Sequence of chain 17.C:
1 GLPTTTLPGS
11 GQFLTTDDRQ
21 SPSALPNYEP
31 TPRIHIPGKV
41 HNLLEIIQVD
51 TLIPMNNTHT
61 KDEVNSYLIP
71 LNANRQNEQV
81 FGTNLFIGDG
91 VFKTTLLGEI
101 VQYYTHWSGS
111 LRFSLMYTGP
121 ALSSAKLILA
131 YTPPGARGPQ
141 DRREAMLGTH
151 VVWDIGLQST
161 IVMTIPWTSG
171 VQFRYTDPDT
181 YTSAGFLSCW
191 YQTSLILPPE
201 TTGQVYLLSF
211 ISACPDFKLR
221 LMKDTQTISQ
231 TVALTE

Sequence of chain 17.A:
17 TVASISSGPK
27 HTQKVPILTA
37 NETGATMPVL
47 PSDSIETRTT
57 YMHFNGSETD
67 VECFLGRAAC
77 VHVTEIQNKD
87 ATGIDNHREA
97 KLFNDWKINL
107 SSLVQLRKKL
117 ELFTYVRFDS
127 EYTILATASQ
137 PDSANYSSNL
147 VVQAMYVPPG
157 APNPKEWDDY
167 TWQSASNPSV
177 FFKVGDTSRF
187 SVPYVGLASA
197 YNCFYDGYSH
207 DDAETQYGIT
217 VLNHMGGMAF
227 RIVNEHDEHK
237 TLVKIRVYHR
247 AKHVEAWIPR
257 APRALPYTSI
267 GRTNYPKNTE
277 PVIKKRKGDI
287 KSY

Binding-site contacts:
Ligand atom C4C contacts residue TYR152 of chain 17.A at 3.8 Å (hydrophobic).
Ligand atom CM1 contacts residue SER107 of chain 17.A at 3.9 Å.
Ligand atom C6C contacts residue MET221 of chain 17.A at 3.7 Å (hydrophobic).
Ligand atom C31 contacts residue VAL176 of chain 17.A at 3.3 Å (hydrophobic).
Ligand atom C5C contacts residue TYR128 of chain 17.A at 3.5 Å (hydrophobic).
Ligand atom C6C contacts residue VAL191 of chain 17.A at 3.2 Å (hydrophobic).
Ligand atom C5 contacts residue PHE186 of chain 17.A at 3.5 Å (hydrophobic).
Ligand atom O1 contacts residue VAL188 of chain 17.A at 3.8 Å.
Ligand atom O1 contacts residue TYR152 of chain 17.A at 3.9 Å.
Ligand atom C3C contacts residue VAL188 of chain 17.A at 3.3 Å (hydrophobic).
Ligand atom O1 contacts residue ALA24 of chain 17.C at 3.6 Å.
Ligand atom C3B contacts residue MET221 of chain 17.A at 3.8 Å (hydrophobic).
Ligand atom C5C contacts residue ILE104 of chain 17.A at 3.8 Å (hydrophobic).
Ligand atom C4 contacts residue MET224 of chain 17.A at 3.8 Å (hydrophobic).
Ligand atom N2 contacts residue ALA24 of chain 17.C at 3.4 Å.
Ligand atom C3 contacts residue PHE186 of chain 17.A at 3.8 Å (hydrophobic).
Ligand atom C7C contacts residue TYR197 of chain 17.A at 3.8 Å (hydrophobic).
Ligand atom C5B contacts residue LEU106 of chain 17.A at 3.5 Å (hydrophobic).
Ligand atom C2C contacts residue VAL188 of chain 17.A at 3.2 Å (hydrophobic).
Ligand atom C7C contacts residue TYR128 of chain 17.A at 3.6 Å (hydrophobic).
Ligand atom C1B contacts residue MET221 of chain 17.A at 3.8 Å (hydrophobic).
Ligand atom C5 contacts residue TYR152 of chain 17.A at 3.8 Å (hydrophobic).
Ligand atom C4A contacts residue ASN219 of chain 17.A at 3.5 Å.
Ligand atom C3 contacts residue PRO174 of chain 17.A at 3.8 Å (hydrophobic).
Ligand atom N2 contacts residue PHE186 of chain 17.A at 3.7 Å.
Ligand atom C6B contacts residue LEU106 of chain 17.A at 3.9 Å (hydrophobic).
Ligand atom N3A contacts residue ASN219 of chain 17.A at 3.0 Å (h-bond).
Ligand atom C31 contacts residue PRO174 of chain 17.A at 3.4 Å (hydrophobic).
Ligand atom C2B contacts residue MET221 of chain 17.A at 3.5 Å (hydrophobic).
Ligand atom O1 contacts residue PHE186 of chain 17.A at 3.5 Å.
Ligand atom O1B contacts residue TYR128 of chain 17.A at 3.9 Å.
Ligand atom C6B contacts residue TYR197 of chain 17.A at 3.6 Å (hydrophobic).
Ligand atom C31 contacts residue SER175 of chain 17.A at 3.6 Å.
Ligand atom C4 contacts residue TYR152 of chain 17.A at 3.9 Å (hydrophobic).
Ligand atom C3C contacts residue TYR128 of chain 17.A at 3.9 Å (hydrophobic).
Ligand atom C4 contacts residue PHE186 of chain 17.A at 3.6 Å (hydrophobic).
Ligand atom C5B contacts residue TYR197 of chain 17.A at 3.7 Å (hydrophobic).
Ligand atom O1B contacts residue MET221 of chain 17.A at 3.4 Å.
Ligand atom C4B contacts residue LEU106 of chain 17.A at 3.7 Å (hydrophobic).
Ligand atom C31 contacts residue ALA150 of chain 17.A at 3.5 Å (hydrophobic).

The small molecule below binds the protein below.
Small molecule (SMILES): Cc1cc(CCCCCCCOc2ccc(C3=N[C@@H](C)CO3)cc2)on1